Sequence of chain 1.B:
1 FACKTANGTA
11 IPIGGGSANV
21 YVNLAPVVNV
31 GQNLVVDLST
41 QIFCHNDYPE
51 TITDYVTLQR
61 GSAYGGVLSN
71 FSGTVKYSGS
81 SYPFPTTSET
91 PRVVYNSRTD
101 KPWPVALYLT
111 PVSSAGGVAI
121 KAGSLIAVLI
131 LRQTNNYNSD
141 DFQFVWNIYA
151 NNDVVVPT

The small molecule below binds the protein below.
Small molecule (SMILES): CCCCO[C@H]1O[C@H](CO)[C@@H](O)[C@H](O)[C@@H]1O

Binding-site contacts:
Ligand atom C6 contacts residue ASN46 of chain 1.B at 3.4 Å.
Ligand atom C4 contacts residue GLN133 of chain 1.B at 3.7 Å.
Ligand atom C1' contacts residue TYR48 of chain 1.B at 3.6 Å (hydrophobic).
Ligand atom O2 contacts residue PHE1 of chain 1.B at 2.9 Å (h-bond).
Ligand atom C4 contacts residue PHE1 of chain 1.B at 3.7 Å (hydrophobic).
Ligand atom O6 contacts residue ASN46 of chain 1.B at 3.2 Å (h-bond).
Ligand atom O6 contacts residue PHE1 of chain 1.B at 2.8 Å (h-bond).
Ligand atom O6 contacts residue TYR48 of chain 1.B at 4.1 Å.
Ligand atom O6 contacts residue ASP47 of chain 1.B at 3.0 Å (salt-bridge).
Ligand atom C4 contacts residue ASP54 of chain 1.B at 3.3 Å.
Ligand atom O5 contacts residue ASP47 of chain 1.B at 4.0 Å.
Ligand atom C4 contacts residue ASN135 of chain 1.B at 3.9 Å.
Ligand atom C6 contacts residue PHE1 of chain 1.B at 3.7 Å (hydrophobic).
Ligand atom C3 contacts residue GLN133 of chain 1.B at 4.0 Å.
Ligand atom O4 contacts residue ASN135 of chain 1.B at 2.9 Å (h-bond).
Ligand atom C2 contacts residue ASP140 of chain 1.B at 3.9 Å.
Ligand atom O2 contacts residue ILE13 of chain 1.B at 3.5 Å.
Ligand atom C6 contacts residue ILE52 of chain 1.B at 4.1 Å (hydrophobic).
Ligand atom O6 contacts residue ASP54 of chain 1.B at 2.5 Å (salt-bridge).
Ligand atom C6 contacts residue ASP54 of chain 1.B at 3.4 Å.
Ligand atom O3 contacts residue ASP140 of chain 1.B at 2.9 Å (salt-bridge).
Ligand atom C5 contacts residue ASP54 of chain 1.B at 4.0 Å.
Ligand atom O4 contacts residue GLN133 of chain 1.B at 3.4 Å (h-bond).
Ligand atom C6 contacts residue ASP47 of chain 1.B at 3.8 Å.
Ligand atom C2 contacts residue ILE13 of chain 1.B at 3.9 Å (hydrophobic).
Ligand atom C3 contacts residue ASN135 of chain 1.B at 3.8 Å.
Ligand atom O5 contacts residue TYR48 of chain 1.B at 3.9 Å.
Ligand atom C6 contacts residue TYR48 of chain 1.B at 3.8 Å (hydrophobic).
Ligand atom O5 contacts residue PHE1 of chain 1.B at 3.2 Å (h-bond).
Ligand atom O4 contacts residue ASP54 of chain 1.B at 2.4 Å (salt-bridge).
Ligand atom O4 contacts residue ILE52 of chain 1.B at 3.6 Å.
Ligand atom O3 contacts residue ASN135 of chain 1.B at 3.4 Å (h-bond).
Ligand atom C4' contacts residue TYR137 of chain 1.B at 3.8 Å (hydrophobic).
Ligand atom C5 contacts residue PHE1 of chain 1.B at 3.7 Å (hydrophobic).
Ligand atom C3 contacts residue ASP140 of chain 1.B at 3.2 Å.
Ligand atom O3 contacts residue PHE142 of chain 1.B at 3.8 Å.
Ligand atom C5 contacts residue ILE52 of chain 1.B at 4.1 Å (hydrophobic).
Ligand atom O3 contacts residue GLN133 of chain 1.B at 3.0 Å (h-bond).
Ligand atom C2 contacts residue PHE1 of chain 1.B at 3.8 Å (hydrophobic).
Ligand atom C1 contacts residue PHE1 of chain 1.B at 3.6 Å (hydrophobic).